This small molecule binds to this protein.
Small molecule (SMILES): O=C(O)/C(S)=C/c1c(F)ccc(F)c1F

Sequence of chain 1.A:
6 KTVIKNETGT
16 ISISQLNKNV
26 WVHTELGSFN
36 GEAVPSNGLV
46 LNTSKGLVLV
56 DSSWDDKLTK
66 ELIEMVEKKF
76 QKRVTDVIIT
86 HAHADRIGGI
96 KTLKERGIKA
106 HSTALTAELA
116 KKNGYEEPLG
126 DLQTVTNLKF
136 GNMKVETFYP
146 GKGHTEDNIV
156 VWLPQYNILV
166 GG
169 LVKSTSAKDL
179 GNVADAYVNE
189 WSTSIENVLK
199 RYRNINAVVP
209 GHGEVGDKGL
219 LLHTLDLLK

Binding-site contacts:
Ligand atom O contacts residue CSO168 of chain 1.A at 1.8 Å (h-bond).
Ligand atom C contacts residue ZN1 of chain 1.C at 4.0 Å.
Ligand atom C4 contacts residue ASN180 of chain 1.A at 4.1 Å.
Ligand atom S contacts residue HIS86 of chain 1.A at 3.8 Å.
Ligand atom C5 contacts residue HIS88 of chain 1.A at 3.5 Å.
Ligand atom C contacts residue HIS149 of chain 1.A at 3.2 Å.
Ligand atom C3 contacts residue HIS88 of chain 1.A at 3.8 Å.
Ligand atom F contacts residue ASN180 of chain 1.A at 3.3 Å.
Ligand atom C contacts residue HIS210 of chain 1.A at 3.5 Å.
Ligand atom C1 contacts residue ZN1 of chain 1.B at 3.1 Å.
Ligand atom O contacts residue HIS210 of chain 1.A at 2.9 Å (h-bond).
Ligand atom C3 contacts residue ZN1 of chain 1.C at 4.0 Å.
Ligand atom F2 contacts residue TRP59 of chain 1.A at 3.9 Å.
Ligand atom C2 contacts residue HIS149 of chain 1.A at 3.8 Å.
Ligand atom C1 contacts residue HIS210 of chain 1.A at 4.0 Å.
Ligand atom C1 contacts residue CSO168 of chain 1.A at 2.5 Å.
Ligand atom S contacts residue HIS149 of chain 1.A at 3.6 Å.
Ligand atom S contacts residue ASP90 of chain 1.A at 3.0 Å (salt-bridge).
Ligand atom O contacts residue ZN1 of chain 1.B at 2.3 Å.
Ligand atom O contacts residue ZN1 of chain 1.C at 4.0 Å.
Ligand atom O1 contacts residue LYS171 of chain 1.A at 3.8 Å.
Ligand atom C contacts residue CSO168 of chain 1.A at 2.5 Å.
Ligand atom O contacts residue HIS149 of chain 1.A at 3.4 Å.
Ligand atom S contacts residue CSO168 of chain 1.A at 1.9 Å (h-bond).
Ligand atom F2 contacts residue ALA89 of chain 1.A at 3.8 Å.
Ligand atom C2 contacts residue ZN1 of chain 1.C at 3.9 Å.
Ligand atom F1 contacts residue TRP59 of chain 1.A at 3.5 Å.
Ligand atom S contacts residue ZN1 of chain 1.B at 2.3 Å.
Ligand atom C1 contacts residue HIS149 of chain 1.A at 3.4 Å.
Ligand atom S contacts residue HIS210 of chain 1.A at 3.8 Å.
Ligand atom S contacts residue ZN1 of chain 1.C at 2.4 Å.
Ligand atom C contacts residue ZN1 of chain 1.B at 3.1 Å.
Ligand atom C4 contacts residue HIS88 of chain 1.A at 3.4 Å.
Ligand atom C2 contacts residue CSO168 of chain 1.A at 3.9 Å.
Ligand atom O1 contacts residue CSO168 of chain 1.A at 3.7 Å.
Ligand atom S contacts residue HIS88 of chain 1.A at 3.6 Å (h-bond).
Ligand atom O1 contacts residue HIS149 of chain 1.A at 3.5 Å.
Ligand atom C6 contacts residue HIS88 of chain 1.A at 4.0 Å.
Ligand atom F contacts residue HIS88 of chain 1.A at 3.1 Å.
Ligand atom C1 contacts residue ZN1 of chain 1.C at 3.2 Å.